Binding-site contacts:
Ligand atom C8 contacts residue ASN1098 of chain 1.B at 3.4 Å.
Ligand atom N2 contacts residue ASN1098 of chain 1.B at 2.9 Å (h-bond).
Ligand atom C2 contacts residue ASN1098 of chain 1.B at 2.4 Å.
Ligand atom O5 contacts residue PHE1103 of chain 1.B at 3.4 Å.
Ligand atom C1 contacts residue HIS1101 of chain 1.B at 4.2 Å.
Ligand atom C1 contacts residue PHE1103 of chain 1.B at 4.1 Å (hydrophobic).
Ligand atom C3 contacts residue THR1100 of chain 1.B at 4.1 Å.
Ligand atom C3 contacts residue ASN1098 of chain 1.B at 3.8 Å.
Ligand atom C4 contacts residue ASN1098 of chain 1.B at 4.2 Å.
Ligand atom C7 contacts residue ASN1098 of chain 1.B at 3.2 Å.
Ligand atom C5 contacts residue ASN1098 of chain 1.B at 3.7 Å.
Ligand atom O6 contacts residue PHE1103 of chain 1.B at 4.0 Å.
Ligand atom C2 contacts residue THR1100 of chain 1.B at 4.1 Å.
Ligand atom O7 contacts residue ASN1098 of chain 1.B at 3.2 Å (h-bond).
Ligand atom C1 contacts residue ASN1098 of chain 1.B at 1.4 Å.
Ligand atom N2 contacts residue THR1100 of chain 1.B at 3.5 Å (h-bond).
Ligand atom O5 contacts residue HIS1101 of chain 1.B at 4.2 Å.
Ligand atom C5 contacts residue HIS1101 of chain 1.B at 4.1 Å.
Ligand atom C3 contacts residue HIS1101 of chain 1.B at 4.4 Å.
Ligand atom C5 contacts residue PHE1103 of chain 1.B at 3.9 Å (hydrophobic).
Ligand atom O5 contacts residue ASN1098 of chain 1.B at 2.4 Å (h-bond).
Ligand atom C1 contacts residue THR1100 of chain 1.B at 4.1 Å.
Ligand atom O7 contacts residue HIS1101 of chain 1.B at 3.8 Å.
Ligand atom C6 contacts residue PHE1103 of chain 1.B at 3.6 Å (hydrophobic).
Ligand atom C7 contacts residue HIS1101 of chain 1.B at 4.5 Å.

A protein and the small-molecule ligand that binds it are described below.
Small molecule (SMILES): CC(=O)N[C@H]1[C@H](O[C@H]2[C@H](O)[C@@H](NC(C)=O)CO[C@@H]2CO)O[C@H](CO)[C@@H](O)[C@@H]1O

Sequence of chain 1.B:
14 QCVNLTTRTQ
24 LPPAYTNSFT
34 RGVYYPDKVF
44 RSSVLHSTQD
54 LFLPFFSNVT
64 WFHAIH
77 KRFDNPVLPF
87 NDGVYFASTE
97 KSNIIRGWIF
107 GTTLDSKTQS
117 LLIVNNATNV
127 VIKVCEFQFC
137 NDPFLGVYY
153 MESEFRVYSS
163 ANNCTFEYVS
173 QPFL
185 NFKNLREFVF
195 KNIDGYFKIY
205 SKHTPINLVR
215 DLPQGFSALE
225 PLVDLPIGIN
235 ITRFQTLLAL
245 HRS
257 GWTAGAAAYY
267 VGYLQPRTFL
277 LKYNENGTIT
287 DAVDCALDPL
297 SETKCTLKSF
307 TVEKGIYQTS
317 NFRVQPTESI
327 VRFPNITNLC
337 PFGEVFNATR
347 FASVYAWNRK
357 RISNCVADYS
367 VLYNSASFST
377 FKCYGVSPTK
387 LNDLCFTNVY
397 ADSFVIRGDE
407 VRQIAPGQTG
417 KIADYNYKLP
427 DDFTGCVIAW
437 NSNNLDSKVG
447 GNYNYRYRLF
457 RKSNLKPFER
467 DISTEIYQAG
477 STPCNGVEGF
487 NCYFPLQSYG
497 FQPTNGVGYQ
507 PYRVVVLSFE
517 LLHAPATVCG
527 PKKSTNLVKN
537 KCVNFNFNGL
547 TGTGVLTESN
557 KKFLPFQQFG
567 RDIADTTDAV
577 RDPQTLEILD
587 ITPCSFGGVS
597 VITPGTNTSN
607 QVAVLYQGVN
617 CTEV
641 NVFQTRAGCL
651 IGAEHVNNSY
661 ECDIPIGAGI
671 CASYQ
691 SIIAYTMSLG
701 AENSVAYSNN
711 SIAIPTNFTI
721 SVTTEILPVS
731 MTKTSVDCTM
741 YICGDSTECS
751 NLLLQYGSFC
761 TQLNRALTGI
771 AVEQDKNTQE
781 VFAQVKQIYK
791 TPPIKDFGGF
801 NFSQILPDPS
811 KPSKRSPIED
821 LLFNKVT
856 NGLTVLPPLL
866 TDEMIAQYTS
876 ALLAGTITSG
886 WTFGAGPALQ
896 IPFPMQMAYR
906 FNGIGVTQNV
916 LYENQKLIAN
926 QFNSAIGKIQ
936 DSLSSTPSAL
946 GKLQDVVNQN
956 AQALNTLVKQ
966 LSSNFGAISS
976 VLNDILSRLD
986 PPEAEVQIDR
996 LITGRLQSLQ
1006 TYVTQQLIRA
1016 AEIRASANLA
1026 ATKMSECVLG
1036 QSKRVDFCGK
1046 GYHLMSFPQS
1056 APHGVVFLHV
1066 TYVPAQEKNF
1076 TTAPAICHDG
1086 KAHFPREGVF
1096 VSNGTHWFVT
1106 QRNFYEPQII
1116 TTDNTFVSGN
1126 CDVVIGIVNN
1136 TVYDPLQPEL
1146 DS